Sequence of chain 1.A:
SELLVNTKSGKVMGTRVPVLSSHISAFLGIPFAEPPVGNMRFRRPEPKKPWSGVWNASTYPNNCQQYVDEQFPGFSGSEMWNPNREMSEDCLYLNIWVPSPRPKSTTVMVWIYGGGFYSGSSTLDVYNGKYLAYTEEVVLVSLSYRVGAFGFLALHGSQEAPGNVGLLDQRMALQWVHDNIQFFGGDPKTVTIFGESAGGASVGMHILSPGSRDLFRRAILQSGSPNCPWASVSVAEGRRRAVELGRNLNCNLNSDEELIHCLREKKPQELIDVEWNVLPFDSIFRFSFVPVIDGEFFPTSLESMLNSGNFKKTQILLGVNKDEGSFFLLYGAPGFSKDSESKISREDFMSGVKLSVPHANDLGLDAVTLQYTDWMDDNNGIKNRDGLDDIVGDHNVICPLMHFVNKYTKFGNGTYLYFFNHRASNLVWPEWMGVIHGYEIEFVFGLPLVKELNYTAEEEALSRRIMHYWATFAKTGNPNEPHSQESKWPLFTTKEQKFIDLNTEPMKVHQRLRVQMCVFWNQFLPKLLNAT

The small molecule below binds the protein below.
Small molecule (SMILES): CC(=O)N[C@@H]1[C@@H](O)[C@H](O)[C@@H](CO)O[C@H]1O

Binding-site contacts:
Ligand atom C6 contacts residue ASN59 of chain 1.A at 4.4 Å.
Ligand atom C1 contacts residue ASN59 of chain 1.A at 1.5 Å.
Ligand atom O3 contacts residue ASN59 of chain 1.A at 4.4 Å.
Ligand atom O5 contacts residue SER61 of chain 1.A at 2.8 Å (h-bond).
Ligand atom C8 contacts residue ASN59 of chain 1.A at 4.1 Å.
Ligand atom C6 contacts residue SER61 of chain 1.A at 4.5 Å.
Ligand atom O7 contacts residue ASN59 of chain 1.A at 3.0 Å (h-bond).
Ligand atom C3 contacts residue ASN59 of chain 1.A at 3.8 Å.
Ligand atom N2 contacts residue ASN59 of chain 1.A at 2.7 Å (h-bond).
Ligand atom C5 contacts residue SER61 of chain 1.A at 3.8 Å.
Ligand atom C6 contacts residue THR62 of chain 1.A at 3.8 Å.
Ligand atom C7 contacts residue ASN59 of chain 1.A at 3.0 Å.
Ligand atom C2 contacts residue ASN59 of chain 1.A at 2.4 Å.
Ligand atom O5 contacts residue THR62 of chain 1.A at 4.3 Å.
Ligand atom C1 contacts residue SER61 of chain 1.A at 3.8 Å.
Ligand atom C4 contacts residue ASN59 of chain 1.A at 4.4 Å.
Ligand atom O5 contacts residue ASN59 of chain 1.A at 2.5 Å (h-bond).
Ligand atom C5 contacts residue ASN59 of chain 1.A at 3.9 Å.
Ligand atom C5 contacts residue THR62 of chain 1.A at 4.1 Å.